A small-molecule ligand and the protein it binds are described below.
Small molecule (SMILES): O=c1ccn([C@@H]2O[C@H](CO)[C@@H](OP(=O)(O)O)[C@H]2O)c(=O)[nH]1

Binding-site contacts:
Ligand atom O4 contacts residue THR46 of chain 1.B at 3.7 Å.
Ligand atom O2 contacts residue THR46 of chain 1.B at 2.9 Å (h-bond).
Ligand atom O2' contacts residue LYS42 of chain 1.B at 3.2 Å (salt-bridge).
Ligand atom O2P contacts residue GLN12 of chain 1.B at 3.1 Å (h-bond).
Ligand atom C3' contacts residue PHE121 of chain 1.B at 3.6 Å (hydrophobic).
Ligand atom C3' contacts residue LYS42 of chain 1.B at 4.0 Å.
Ligand atom O1P contacts residue HIS13 of chain 1.B at 3.3 Å (h-bond).
Ligand atom C2 contacts residue PHE121 of chain 1.B at 3.6 Å (hydrophobic).
Ligand atom C4' contacts residue LYS42 of chain 1.B at 3.8 Å.
Ligand atom C2 contacts residue THR46 of chain 1.B at 3.5 Å.
Ligand atom C6 contacts residue PHE121 of chain 1.B at 3.6 Å (hydrophobic).
Ligand atom C1' contacts residue PHE121 of chain 1.B at 3.9 Å (hydrophobic).
Ligand atom O4 contacts residue PHE121 of chain 1.B at 3.7 Å.
Ligand atom O4 contacts residue SER124 of chain 1.B at 4.0 Å.
Ligand atom N3 contacts residue THR46 of chain 1.B at 2.7 Å (h-bond).
Ligand atom O3' contacts residue LYS42 of chain 1.B at 3.4 Å (salt-bridge).
Ligand atom C4 contacts residue THR46 of chain 1.B at 3.7 Å.
Ligand atom C5 contacts residue ASP122 of chain 1.B at 3.4 Å.
Ligand atom O2 contacts residue ASN45 of chain 1.B at 3.3 Å.
Ligand atom O2 contacts residue PHE121 of chain 1.B at 3.9 Å.
Ligand atom O4 contacts residue ALA123 of chain 1.B at 3.6 Å.
Ligand atom O2 contacts residue HIS13 of chain 1.B at 3.3 Å.
Ligand atom C1' contacts residue VAL44 of chain 1.B at 3.5 Å (hydrophobic).
Ligand atom O1P contacts residue PHE121 of chain 1.B at 2.9 Å (h-bond).
Ligand atom O1P contacts residue GLN12 of chain 1.B at 4.0 Å.
Ligand atom C2' contacts residue HIS13 of chain 1.B at 3.8 Å.
Ligand atom C2' contacts residue PHE121 of chain 1.B at 3.3 Å (hydrophobic).
Ligand atom N3 contacts residue VAL44 of chain 1.B at 4.0 Å.
Ligand atom O2' contacts residue HIS13 of chain 1.B at 3.0 Å.
Ligand atom O4' contacts residue VAL44 of chain 1.B at 3.7 Å.
Ligand atom N1 contacts residue PHE121 of chain 1.B at 3.6 Å.
Ligand atom N3 contacts residue PHE121 of chain 1.B at 3.2 Å.
Ligand atom O3P contacts residue HIS120 of chain 1.B at 2.7 Å (h-bond).
Ligand atom C6 contacts residue ASP122 of chain 1.B at 4.0 Å.
Ligand atom O2' contacts residue ASN45 of chain 1.B at 3.9 Å.
Ligand atom O1P contacts residue HIS120 of chain 1.B at 3.5 Å.
Ligand atom P contacts residue HIS120 of chain 1.B at 3.7 Å.
Ligand atom N1 contacts residue VAL44 of chain 1.B at 4.0 Å.
Ligand atom C4 contacts residue PHE121 of chain 1.B at 3.6 Å (hydrophobic).
Ligand atom O2 contacts residue VAL44 of chain 1.B at 3.8 Å.

Sequence of chain 1.B:
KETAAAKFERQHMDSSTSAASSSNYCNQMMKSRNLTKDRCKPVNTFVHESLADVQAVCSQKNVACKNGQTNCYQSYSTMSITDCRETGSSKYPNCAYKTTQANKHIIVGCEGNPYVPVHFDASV